Binding-site contacts:
Ligand atom C8 contacts residue LEU44 of chain 1.A at 4.1 Å (hydrophobic).
Ligand atom C8 contacts residue PRO43 of chain 1.A at 3.4 Å (hydrophobic).
Ligand atom C8 contacts residue ILE42 of chain 1.A at 4.0 Å (hydrophobic).
Ligand atom C7 contacts residue ILE42 of chain 1.A at 4.3 Å (hydrophobic).
Ligand atom N2 contacts residue ASN45 of chain 1.A at 2.8 Å (h-bond).
Ligand atom C3 contacts residue PRO43 of chain 1.A at 4.2 Å (hydrophobic).
Ligand atom N2 contacts residue PRO43 of chain 1.A at 3.0 Å (h-bond).
Ligand atom C7 contacts residue PRO43 of chain 1.A at 3.7 Å (hydrophobic).
Ligand atom O3 contacts residue ARG38 of chain 1.A at 3.4 Å (salt-bridge).
Ligand atom O7 contacts residue ARG38 of chain 1.A at 4.3 Å.
Ligand atom C2 contacts residue PRO43 of chain 1.A at 4.0 Å (hydrophobic).
Ligand atom N2 contacts residue ILE42 of chain 1.A at 4.3 Å.
Ligand atom O5 contacts residue ASN45 of chain 1.A at 2.4 Å (h-bond).
Ligand atom C4 contacts residue ASN45 of chain 1.A at 4.2 Å.
Ligand atom C8 contacts residue ARG38 of chain 1.A at 4.1 Å.
Ligand atom C7 contacts residue ASN45 of chain 1.A at 3.9 Å.
Ligand atom C7 contacts residue ARG38 of chain 1.A at 4.2 Å.
Ligand atom C5 contacts residue ASN45 of chain 1.A at 3.7 Å.
Ligand atom C1 contacts residue ASN45 of chain 1.A at 1.4 Å.
Ligand atom C8 contacts residue GLU188 of chain 1.A at 3.9 Å.
Ligand atom C3 contacts residue ASN45 of chain 1.A at 3.8 Å.
Ligand atom O6 contacts residue ASN45 of chain 1.A at 4.5 Å.
Ligand atom C2 contacts residue ASN45 of chain 1.A at 2.4 Å.
Ligand atom O7 contacts residue ASN45 of chain 1.A at 4.4 Å.
Ligand atom C1 contacts residue PRO43 of chain 1.A at 4.1 Å (hydrophobic).

Sequence of chain 1.A:
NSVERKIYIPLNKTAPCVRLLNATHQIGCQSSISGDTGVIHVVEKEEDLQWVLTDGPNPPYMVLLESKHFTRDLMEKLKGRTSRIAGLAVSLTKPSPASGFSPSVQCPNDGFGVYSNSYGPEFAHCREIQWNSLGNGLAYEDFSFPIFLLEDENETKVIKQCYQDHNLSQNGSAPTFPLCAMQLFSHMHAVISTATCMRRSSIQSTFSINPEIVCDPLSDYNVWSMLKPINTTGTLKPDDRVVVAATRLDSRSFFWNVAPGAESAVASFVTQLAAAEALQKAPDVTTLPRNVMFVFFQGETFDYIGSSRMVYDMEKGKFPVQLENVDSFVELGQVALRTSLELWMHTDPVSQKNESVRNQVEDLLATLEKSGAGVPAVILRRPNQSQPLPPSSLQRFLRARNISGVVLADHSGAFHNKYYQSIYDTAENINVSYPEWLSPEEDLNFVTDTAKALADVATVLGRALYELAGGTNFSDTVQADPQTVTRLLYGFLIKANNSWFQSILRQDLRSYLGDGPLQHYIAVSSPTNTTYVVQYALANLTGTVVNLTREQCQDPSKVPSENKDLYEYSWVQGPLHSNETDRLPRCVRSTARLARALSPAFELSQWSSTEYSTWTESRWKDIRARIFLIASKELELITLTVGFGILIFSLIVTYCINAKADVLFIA

A protein and the small-molecule ligand that binds it are described below.
Small molecule (SMILES): CC(=O)N[C@H]1[C@H](O[C@H]2[C@H](O)[C@@H](NC(C)=O)CO[C@@H]2CO)O[C@H](CO)[C@@H](O)[C@@H]1O